Sequence of chain 2.B:
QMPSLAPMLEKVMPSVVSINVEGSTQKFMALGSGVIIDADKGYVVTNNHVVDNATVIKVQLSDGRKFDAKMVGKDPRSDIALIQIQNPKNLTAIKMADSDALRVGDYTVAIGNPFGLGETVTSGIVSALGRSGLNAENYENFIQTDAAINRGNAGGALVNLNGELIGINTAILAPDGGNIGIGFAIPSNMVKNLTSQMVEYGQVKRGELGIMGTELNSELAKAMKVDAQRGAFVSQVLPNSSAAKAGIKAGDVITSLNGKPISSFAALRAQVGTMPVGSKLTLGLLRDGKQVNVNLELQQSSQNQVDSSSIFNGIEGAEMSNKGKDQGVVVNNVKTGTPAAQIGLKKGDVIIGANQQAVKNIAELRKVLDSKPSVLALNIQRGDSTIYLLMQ

A small-molecule ligand and the protein it binds are described below.
Small molecule (SMILES): C[C@H](N)C(=O)N[C@@H](C)C(=O)N[C@@H](C)C(=O)N[C@@H](C)C(=O)N[C@@H](C)C=O

Binding-site contacts:
Ligand atom C contacts residue LEU250 of chain 2.B at 4.0 Å (hydrophobic).
Ligand atom CB contacts residue ALA251 of chain 2.B at 3.9 Å (hydrophobic).
Ligand atom CA contacts residue ASN227 of chain 2.B at 4.4 Å.
Ligand atom O contacts residue ALA231 of chain 2.B at 3.3 Å.
Ligand atom CA contacts residue ILE249 of chain 2.B at 4.1 Å (hydrophobic).
Ligand atom O contacts residue LEU250 of chain 2.B at 3.2 Å.
Ligand atom CB contacts residue ASN227 of chain 2.B at 3.6 Å.
Ligand atom CB contacts residue GLY229 of chain 2.B at 4.4 Å.
Ligand atom N contacts residue ALA248 of chain 2.B at 4.5 Å.
Ligand atom CA contacts residue THR247 of chain 2.B at 4.3 Å.
Ligand atom O contacts residue ALA248 of chain 2.B at 3.8 Å.
Ligand atom C contacts residue ILE249 of chain 2.B at 3.6 Å (hydrophobic).
Ligand atom N contacts residue HIS126 of chain 2.B at 4.3 Å.
Ligand atom N contacts residue ARG228 of chain 2.B at 4.4 Å.
Ligand atom CB contacts residue ILE249 of chain 2.B at 4.3 Å (hydrophobic).
Ligand atom C contacts residue HIS126 of chain 2.B at 4.0 Å.
Ligand atom N contacts residue LEU250 of chain 2.B at 4.3 Å.
Ligand atom C contacts residue ILE249 of chain 2.B at 4.5 Å (hydrophobic).
Ligand atom O contacts residue ILE249 of chain 2.B at 3.8 Å.
Ligand atom N contacts residue THR247 of chain 2.B at 4.1 Å.
Ligand atom C contacts residue ALA231 of chain 2.B at 3.7 Å (hydrophobic).
Ligand atom N contacts residue ILE249 of chain 2.B at 3.6 Å.
Ligand atom CA contacts residue ALA248 of chain 2.B at 4.4 Å (hydrophobic).
Ligand atom CA contacts residue ARG228 of chain 2.B at 3.8 Å.
Ligand atom O contacts residue ILE249 of chain 2.B at 2.8 Å (h-bond).
Ligand atom CB contacts residue ALA248 of chain 2.B at 4.4 Å (hydrophobic).
Ligand atom CB contacts residue LEU250 of chain 2.B at 4.5 Å (hydrophobic).
Ligand atom CB contacts residue THR247 of chain 2.B at 3.4 Å.
Ligand atom C contacts residue ARG228 of chain 2.B at 4.0 Å.
Ligand atom O contacts residue ARG228 of chain 2.B at 3.1 Å (salt-bridge).
Ligand atom CB contacts residue ARG228 of chain 2.B at 4.0 Å.
Ligand atom CA contacts residue ALA231 of chain 2.B at 4.4 Å (hydrophobic).
Ligand atom CA contacts residue LEU250 of chain 2.B at 3.9 Å (hydrophobic).
Ligand atom O contacts residue ALA251 of chain 2.B at 4.0 Å.
Ligand atom C contacts residue GLY229 of chain 2.B at 3.7 Å.
Ligand atom O contacts residue HIS126 of chain 2.B at 2.8 Å (h-bond).
Ligand atom CA contacts residue GLY229 of chain 2.B at 4.4 Å.
Ligand atom C contacts residue ARG228 of chain 2.B at 3.8 Å.
Ligand atom CB contacts residue ALA231 of chain 2.B at 3.9 Å (hydrophobic).
Ligand atom CB contacts residue LEU211 of chain 2.B at 4.0 Å (hydrophobic).